Binding-site contacts:
Ligand atom C17 contacts residue VAL514 of chain 1.E at 3.6 Å (hydrophobic).
Ligand atom C08 contacts residue LEU501 of chain 1.E at 3.9 Å (hydrophobic).
Ligand atom C19 contacts residue MET503 of chain 1.E at 3.8 Å (hydrophobic).
Ligand atom C20 contacts residue MET503 of chain 1.E at 3.8 Å (hydrophobic).
Ligand atom C10 contacts residue LEU501 of chain 1.E at 3.5 Å (hydrophobic).
Ligand atom C26 contacts residue ILE585 of chain 1.E at 3.5 Å (hydrophobic).
Ligand atom C14 contacts residue ALA575 of chain 1.E at 3.9 Å (hydrophobic).
Ligand atom C32 contacts residue SER436 of chain 1.E at 3.3 Å.
Ligand atom C32 contacts residue GLU437 of chain 1.E at 3.5 Å.
Ligand atom O05 contacts residue PRO502 of chain 1.E at 3.1 Å.
Ligand atom C16 contacts residue VAL514 of chain 1.E at 3.8 Å (hydrophobic).
Ligand atom C28 contacts residue MET503 of chain 1.E at 3.7 Å (hydrophobic).
Ligand atom C26 contacts residue ALA578 of chain 1.E at 3.3 Å (hydrophobic).
Ligand atom C01 contacts residue LEU594 of chain 1.E at 3.9 Å (hydrophobic).
Ligand atom C01 contacts residue HIS598 of chain 1.E at 3.7 Å.
Ligand atom C22 contacts residue ILE505 of chain 1.E at 3.8 Å (hydrophobic).
Ligand atom C27 contacts residue ILE585 of chain 1.E at 4.0 Å (hydrophobic).
Ligand atom C16 contacts residue PRO502 of chain 1.E at 3.3 Å (hydrophobic).
Ligand atom C22 contacts residue MET503 of chain 1.E at 3.7 Å (hydrophobic).
Ligand atom C32 contacts residue ASN521 of chain 1.E at 3.6 Å.
Ligand atom C23 contacts residue MET503 of chain 1.E at 3.8 Å (hydrophobic).
Ligand atom C23 contacts residue ALA578 of chain 1.E at 3.9 Å (hydrophobic).
Ligand atom C01 contacts residue ILE571 of chain 1.E at 3.9 Å (hydrophobic).
Ligand atom C12 contacts residue ALA590 of chain 1.E at 3.5 Å (hydrophobic).
Ligand atom C22 contacts residue PHE336 of chain 1.E at 3.9 Å (hydrophobic).
Ligand atom C31 contacts residue GLU437 of chain 1.E at 3.7 Å.
Ligand atom C27 contacts residue ALA590 of chain 1.E at 3.5 Å (hydrophobic).
Ligand atom C33 contacts residue VAL433 of chain 1.E at 3.8 Å (hydrophobic).
Ligand atom C22 contacts residue ALA578 of chain 1.E at 3.9 Å (hydrophobic).
Ligand atom C20 contacts residue ALA578 of chain 1.E at 3.6 Å (hydrophobic).
Ligand atom N07 contacts residue LEU501 of chain 1.E at 3.8 Å.
Ligand atom C11 contacts residue ALA590 of chain 1.E at 3.1 Å (hydrophobic).
Ligand atom C18 contacts residue MET503 of chain 1.E at 3.8 Å (hydrophobic).
Ligand atom C17 contacts residue PRO502 of chain 1.E at 3.4 Å (hydrophobic).
Ligand atom O21 contacts residue ALA578 of chain 1.E at 2.9 Å.
Ligand atom C10 contacts residue LEU594 of chain 1.E at 3.8 Å (hydrophobic).
Ligand atom C09 contacts residue LEU501 of chain 1.E at 4.0 Å (hydrophobic).
Ligand atom C29 contacts residue MET503 of chain 1.E at 3.7 Å (hydrophobic).
Ligand atom C33 contacts residue THR432 of chain 1.E at 3.9 Å.
Ligand atom O24 contacts residue ALA578 of chain 1.E at 3.7 Å.

Sequence of chain 1.E:
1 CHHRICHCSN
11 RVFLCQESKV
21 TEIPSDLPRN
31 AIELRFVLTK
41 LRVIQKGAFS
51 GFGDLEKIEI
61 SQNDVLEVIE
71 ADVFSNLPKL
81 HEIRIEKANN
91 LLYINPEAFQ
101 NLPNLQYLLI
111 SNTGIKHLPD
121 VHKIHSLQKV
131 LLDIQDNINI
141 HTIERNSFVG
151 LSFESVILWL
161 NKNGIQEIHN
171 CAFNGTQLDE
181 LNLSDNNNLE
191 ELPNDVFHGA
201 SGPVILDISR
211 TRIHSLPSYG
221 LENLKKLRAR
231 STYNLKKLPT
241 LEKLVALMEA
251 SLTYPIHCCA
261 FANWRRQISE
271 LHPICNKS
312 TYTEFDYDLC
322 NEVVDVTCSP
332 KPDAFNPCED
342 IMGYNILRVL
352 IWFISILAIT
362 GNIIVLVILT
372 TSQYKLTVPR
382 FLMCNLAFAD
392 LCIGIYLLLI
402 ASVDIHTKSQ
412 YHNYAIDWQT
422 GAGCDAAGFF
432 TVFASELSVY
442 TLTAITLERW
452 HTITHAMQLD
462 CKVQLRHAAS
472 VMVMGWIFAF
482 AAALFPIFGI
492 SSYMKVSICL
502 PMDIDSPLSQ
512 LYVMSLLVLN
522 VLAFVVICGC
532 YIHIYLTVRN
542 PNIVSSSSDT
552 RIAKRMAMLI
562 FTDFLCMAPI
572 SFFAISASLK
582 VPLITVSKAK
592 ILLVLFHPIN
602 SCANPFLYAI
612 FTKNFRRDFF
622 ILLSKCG

A protein and the small-molecule ligand that binds it are described below.
Small molecule (SMILES): CCN(C(=O)c1nc(-c2cccs2)c2n1CCc1cc(OC)c(OC(C)C)cc1-2)C(C)(C)C